Sequence of chain 1.B:
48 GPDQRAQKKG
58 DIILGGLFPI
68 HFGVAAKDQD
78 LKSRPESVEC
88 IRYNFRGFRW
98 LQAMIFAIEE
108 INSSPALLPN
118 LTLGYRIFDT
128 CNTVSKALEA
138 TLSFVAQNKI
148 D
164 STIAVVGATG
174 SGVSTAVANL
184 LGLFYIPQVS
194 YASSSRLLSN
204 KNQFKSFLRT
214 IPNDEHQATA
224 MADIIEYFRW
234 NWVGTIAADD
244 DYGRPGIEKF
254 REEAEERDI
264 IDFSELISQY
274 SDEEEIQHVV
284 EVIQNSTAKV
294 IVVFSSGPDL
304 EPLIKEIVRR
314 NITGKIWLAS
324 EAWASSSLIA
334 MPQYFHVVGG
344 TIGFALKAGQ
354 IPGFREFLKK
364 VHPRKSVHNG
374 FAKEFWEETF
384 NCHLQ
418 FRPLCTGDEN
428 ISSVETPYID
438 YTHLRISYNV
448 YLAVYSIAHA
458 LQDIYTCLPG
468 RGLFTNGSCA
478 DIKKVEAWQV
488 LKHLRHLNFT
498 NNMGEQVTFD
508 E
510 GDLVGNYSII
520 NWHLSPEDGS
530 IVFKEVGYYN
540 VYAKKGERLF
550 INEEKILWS

This protein binds this small molecule.
Small molecule (SMILES): O=C(O)[C@@H]1Cc2c([nH]c3ccccc23)CN1

Binding-site contacts:
Ligand atom N contacts residue SER197 of chain 1.B at 2.8 Å (h-bond).
Ligand atom C9 contacts residue SER197 of chain 1.B at 3.5 Å.
Ligand atom CD1 contacts residue ALA325 of chain 1.B at 3.6 Å (hydrophobic).
Ligand atom CZ2 contacts residue TRP97 of chain 1.B at 3.9 Å (hydrophobic).
Ligand atom OXT contacts residue SER197 of chain 1.B at 2.9 Å (h-bond).
Ligand atom NE1 contacts residue GLU324 of chain 1.B at 2.9 Å (salt-bridge).
Ligand atom CD2 contacts residue ALA325 of chain 1.B at 3.7 Å (hydrophobic).
Ligand atom CH2 contacts residue ARG93 of chain 1.B at 3.5 Å.
Ligand atom O1 contacts residue GLY173 of chain 1.B at 3.3 Å.
Ligand atom OXT contacts residue SER196 of chain 1.B at 3.3 Å.
Ligand atom OXT contacts residue ALA195 of chain 1.B at 3.5 Å (h-bond).
Ligand atom CZ2 contacts residue ARG93 of chain 1.B at 3.9 Å.
Ligand atom CE3 contacts residue THR172 of chain 1.B at 3.5 Å.
Ligand atom CE2 contacts residue ALA325 of chain 1.B at 3.6 Å (hydrophobic).
Ligand atom OXT contacts residue SER174 of chain 1.B at 2.6 Å (h-bond).
Ligand atom O1 contacts residue TYR245 of chain 1.B at 3.3 Å.
Ligand atom C contacts residue SER174 of chain 1.B at 3.5 Å.
Ligand atom NE1 contacts residue ALA325 of chain 1.B at 3.6 Å.
Ligand atom C9 contacts residue ALA195 of chain 1.B at 2.9 Å (hydrophobic).
Ligand atom N contacts residue ALA195 of chain 1.B at 2.6 Å (h-bond).
Ligand atom CH2 contacts residue TRP97 of chain 1.B at 3.4 Å (hydrophobic).
Ligand atom O1 contacts residue SER174 of chain 1.B at 2.9 Å (h-bond).
Ligand atom C9 contacts residue GLU324 of chain 1.B at 2.9 Å.
Ligand atom CZ2 contacts residue ALA325 of chain 1.B at 3.9 Å (hydrophobic).
Ligand atom CG contacts residue ALA325 of chain 1.B at 3.5 Å (hydrophobic).
Ligand atom CD2 contacts residue THR172 of chain 1.B at 3.9 Å.
Ligand atom CA contacts residue SER197 of chain 1.B at 3.9 Å.
Ligand atom CD1 contacts residue ALA195 of chain 1.B at 3.6 Å (hydrophobic).
Ligand atom OXT contacts residue TYR245 of chain 1.B at 3.5 Å.
Ligand atom N contacts residue TYR245 of chain 1.B at 3.6 Å.
Ligand atom OXT contacts residue THR172 of chain 1.B at 3.9 Å.
Ligand atom CA contacts residue TYR245 of chain 1.B at 3.5 Å (hydrophobic).
Ligand atom C contacts residue THR172 of chain 1.B at 3.9 Å.
Ligand atom CZ3 contacts residue TRP97 of chain 1.B at 3.7 Å (hydrophobic).
Ligand atom CA contacts residue ALA195 of chain 1.B at 3.6 Å (hydrophobic).
Ligand atom CD1 contacts residue GLU324 of chain 1.B at 3.2 Å.
Ligand atom CB contacts residue ALA195 of chain 1.B at 3.9 Å (hydrophobic).
Ligand atom CB contacts residue THR172 of chain 1.B at 3.8 Å.
Ligand atom CH2 contacts residue ALA325 of chain 1.B at 3.9 Å (hydrophobic).
Ligand atom C contacts residue TYR245 of chain 1.B at 3.3 Å (hydrophobic).